Binding-site contacts:
Ligand atom O contacts residue SER143 of chain 1.A at 2.9 Å (h-bond).
Ligand atom CB contacts residue TYR62 of chain 1.A at 3.6 Å (hydrophobic).
Ligand atom CA contacts residue SER143 of chain 1.A at 3.2 Å.
Ligand atom OE1 contacts residue GLU194 of chain 1.A at 3.7 Å.
Ligand atom CB contacts residue LEU139 of chain 1.A at 4.0 Å (hydrophobic).
Ligand atom CA contacts residue GLU194 of chain 1.A at 3.3 Å.
Ligand atom OE2 contacts residue GLY142 of chain 1.A at 3.7 Å.
Ligand atom OE2 contacts residue SER143 of chain 1.A at 3.3 Å (h-bond).
Ligand atom C contacts residue TYR62 of chain 1.A at 3.6 Å (hydrophobic).
Ligand atom OXT contacts residue LEU91 of chain 1.A at 3.7 Å.
Ligand atom OXT contacts residue PRO90 of chain 1.A at 3.7 Å.
Ligand atom O contacts residue TYR62 of chain 1.A at 3.4 Å.
Ligand atom OE2 contacts residue THR144 of chain 1.A at 3.0 Å (h-bond).
Ligand atom O contacts residue GLY142 of chain 1.A at 3.3 Å.
Ligand atom CA contacts residue THR92 of chain 1.A at 3.4 Å.
Ligand atom O contacts residue ARG97 of chain 1.A at 2.8 Å (salt-bridge).
Ligand atom CD contacts residue GLU194 of chain 1.A at 3.9 Å.
Ligand atom OE1 contacts residue LEU193 of chain 1.A at 4.3 Å.
Ligand atom N contacts residue TYR62 of chain 1.A at 4.0 Å.
Ligand atom OXT contacts residue THR92 of chain 1.A at 2.9 Å (h-bond).
Ligand atom N contacts residue TYR221 of chain 1.A at 3.7 Å.
Ligand atom N contacts residue THR92 of chain 1.A at 2.8 Å (h-bond).
Ligand atom CB contacts residue GLU194 of chain 1.A at 4.0 Å.
Ligand atom N contacts residue GLU194 of chain 1.A at 2.7 Å (salt-bridge).
Ligand atom N contacts residue PRO90 of chain 1.A at 2.9 Å (h-bond).
Ligand atom N contacts residue SER143 of chain 1.A at 4.0 Å.
Ligand atom CG contacts residue GLU194 of chain 1.A at 3.5 Å.
Ligand atom OXT contacts residue SER143 of chain 1.A at 4.0 Å.
Ligand atom OE2 contacts residue LEU139 of chain 1.A at 4.2 Å.
Ligand atom OE1 contacts residue THR144 of chain 1.A at 2.7 Å (h-bond).
Ligand atom C contacts residue SER143 of chain 1.A at 3.3 Å.
Ligand atom CD contacts residue LEU139 of chain 1.A at 4.0 Å (hydrophobic).
Ligand atom OXT contacts residue ARG97 of chain 1.A at 2.8 Å (salt-bridge).
Ligand atom CA contacts residue TYR62 of chain 1.A at 4.1 Å (hydrophobic).
Ligand atom CG contacts residue LEU139 of chain 1.A at 3.7 Å (hydrophobic).
Ligand atom CD contacts residue THR144 of chain 1.A at 3.2 Å.
Ligand atom OXT contacts residue TYR62 of chain 1.A at 3.4 Å.
Ligand atom CA contacts residue PRO90 of chain 1.A at 4.1 Å (hydrophobic).
Ligand atom C contacts residue THR92 of chain 1.A at 3.6 Å.
Ligand atom C contacts residue ARG97 of chain 1.A at 3.4 Å.

Sequence of chain 1.A:
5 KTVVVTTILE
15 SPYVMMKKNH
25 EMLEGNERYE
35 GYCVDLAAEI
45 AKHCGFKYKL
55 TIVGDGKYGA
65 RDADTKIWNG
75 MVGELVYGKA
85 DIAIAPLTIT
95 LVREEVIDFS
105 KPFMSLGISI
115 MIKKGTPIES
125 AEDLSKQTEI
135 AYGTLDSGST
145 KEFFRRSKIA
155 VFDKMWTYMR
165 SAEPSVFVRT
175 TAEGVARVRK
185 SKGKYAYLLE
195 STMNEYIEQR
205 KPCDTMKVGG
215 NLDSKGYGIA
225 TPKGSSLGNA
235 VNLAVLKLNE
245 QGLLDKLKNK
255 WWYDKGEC

This small molecule binds to this protein.
Small molecule (SMILES): N[C@@H](CCC(=O)O)C(=O)O